Sequence of chain 1.A:
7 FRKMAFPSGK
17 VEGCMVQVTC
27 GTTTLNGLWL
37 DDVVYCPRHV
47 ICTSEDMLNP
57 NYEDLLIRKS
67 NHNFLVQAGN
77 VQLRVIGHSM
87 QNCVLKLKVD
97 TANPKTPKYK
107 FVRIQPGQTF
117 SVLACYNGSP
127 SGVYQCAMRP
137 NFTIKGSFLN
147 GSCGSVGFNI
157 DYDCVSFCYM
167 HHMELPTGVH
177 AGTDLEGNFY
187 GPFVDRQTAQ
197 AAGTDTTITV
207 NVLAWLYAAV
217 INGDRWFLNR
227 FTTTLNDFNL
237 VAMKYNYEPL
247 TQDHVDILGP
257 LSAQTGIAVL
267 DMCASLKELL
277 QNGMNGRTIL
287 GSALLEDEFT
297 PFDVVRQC

Binding-site contacts:
Ligand atom C13 contacts residue ESS1 of chain 1.C at 0.1 Å.
Ligand atom N10 contacts residue CYS149 of chain 1.A at 3.1 Å (h-bond).
Ligand atom C16 contacts residue ESS1 of chain 1.C at 0.1 Å.
Ligand atom C07 contacts residue ESS1 of chain 1.C at 1.2 Å.
Ligand atom N03 contacts residue ESS1 of chain 1.C at 0.1 Å (h-bond).
Ligand atom C12 contacts residue CYS149 of chain 1.A at 3.2 Å (hydrophobic).
Ligand atom O22 contacts residue GLN193 of chain 1.A at 3.0 Å (h-bond).
Ligand atom C32 contacts residue ESS1 of chain 1.C at 0.1 Å.
Ligand atom N10 contacts residue HIS168 of chain 1.A at 2.9 Å (h-bond).
Ligand atom O01 contacts residue ESS1 of chain 1.C at 0.1 Å (h-bond).
Ligand atom C19 contacts residue CYS149 of chain 1.A at 1.8 Å (hydrophobic).
Ligand atom C17 contacts residue ESS1 of chain 1.C at 0.0 Å.
Ligand atom C23 contacts residue GLU170 of chain 1.A at 3.2 Å.
Ligand atom O20 contacts residue CYS149 of chain 1.A at 2.7 Å (h-bond).
Ligand atom C12 contacts residue ESS1 of chain 1.C at 0.1 Å.
Ligand atom C04 contacts residue ESS1 of chain 1.C at 0.2 Å.
Ligand atom C05 contacts residue ESS1 of chain 1.C at 0.2 Å.
Ligand atom C08 contacts residue ESS1 of chain 1.C at 0.4 Å.
Ligand atom O18 contacts residue HIS167 of chain 1.A at 2.7 Å (h-bond).
Ligand atom O21 contacts residue ESS1 of chain 1.C at 0.6 Å (h-bond).
Ligand atom C19 contacts residue ESS1 of chain 1.C at 0.2 Å.
Ligand atom O22 contacts residue ESS1 of chain 1.C at 0.2 Å (h-bond).
Ligand atom C25 contacts residue ESS1 of chain 1.C at 0.1 Å.
Ligand atom C23 contacts residue ESS1 of chain 1.C at 0.1 Å.
Ligand atom C06 contacts residue ESS1 of chain 1.C at 0.3 Å.
Ligand atom C09 contacts residue ESS1 of chain 1.C at 0.2 Å.
Ligand atom C26 contacts residue ESS1 of chain 1.C at 0.1 Å.
Ligand atom N15 contacts residue ESS1 of chain 1.C at 0.1 Å (h-bond).
Ligand atom N10 contacts residue ESS1 of chain 1.C at 0.2 Å (h-bond).
Ligand atom N27 contacts residue ESS1 of chain 1.C at 0.1 Å (h-bond).
Ligand atom C14 contacts residue ESS1 of chain 1.C at 0.1 Å.
Ligand atom C24 contacts residue ESS1 of chain 1.C at 0.2 Å.
Ligand atom C33 contacts residue ESS1 of chain 1.C at 0.1 Å.
Ligand atom C11 contacts residue CYS149 of chain 1.A at 2.8 Å (hydrophobic).
Ligand atom C11 contacts residue ESS1 of chain 1.C at 0.1 Å.
Ligand atom N03 contacts residue GLN193 of chain 1.A at 2.8 Å (h-bond).
Ligand atom C02 contacts residue ESS1 of chain 1.C at 0.0 Å.
Ligand atom O18 contacts residue ESS1 of chain 1.C at 0.1 Å (h-bond).
Ligand atom O01 contacts residue GLU170 of chain 1.A at 3.1 Å (salt-bridge).
Ligand atom O20 contacts residue ESS1 of chain 1.C at 1.2 Å.

This small molecule binds to this protein.
Small molecule (SMILES): CC(C)C[C@H](NC(=O)OC1CC2(C1)CN(S(C)(=O)=O)C2)C(=O)N[C@@H](C[C@@H]1CCNC1=O)[C@@H](O)S(=O)(=O)O